The small molecule below binds the protein below.
Small molecule (SMILES): CC(=O)N[C@H]1[C@H](O[C@H]2[C@H](O)[C@@H](NC(C)=O)CO[C@@H]2CO[C@@H]2O[C@@H](C)[C@@H](O)[C@@H](O)[C@@H]2O)O[C@H](CO)[C@@H](O)[C@@H]1O

Binding-site contacts:
Ligand atom O5 contacts residue ASN154 of chain 4.C at 2.4 Å (h-bond).
Ligand atom C2 contacts residue ASN154 of chain 4.C at 2.4 Å.
Ligand atom C7 contacts residue ASN154 of chain 4.C at 3.4 Å.
Ligand atom O7 contacts residue ASN154 of chain 4.C at 3.2 Å (h-bond).
Ligand atom O7 contacts residue GLU155 of chain 4.C at 3.8 Å.
Ligand atom C5 contacts residue ASN154 of chain 4.C at 3.7 Å.
Ligand atom C1 contacts residue ASN154 of chain 4.C at 1.4 Å.
Ligand atom C4 contacts residue ASN154 of chain 4.C at 4.3 Å.
Ligand atom C5 contacts residue ASN154 of chain 4.C at 4.3 Å.
Ligand atom C8 contacts residue GLU155 of chain 4.C at 3.6 Å.
Ligand atom C7 contacts residue GLU155 of chain 4.C at 4.2 Å.
Ligand atom C6 contacts residue ASN154 of chain 4.C at 3.8 Å.
Ligand atom N2 contacts residue ASN154 of chain 4.C at 2.8 Å (h-bond).
Ligand atom C3 contacts residue ASN154 of chain 4.C at 3.8 Å.
Ligand atom C8 contacts residue ASN154 of chain 4.C at 3.6 Å.

Sequence of chain 4.C:
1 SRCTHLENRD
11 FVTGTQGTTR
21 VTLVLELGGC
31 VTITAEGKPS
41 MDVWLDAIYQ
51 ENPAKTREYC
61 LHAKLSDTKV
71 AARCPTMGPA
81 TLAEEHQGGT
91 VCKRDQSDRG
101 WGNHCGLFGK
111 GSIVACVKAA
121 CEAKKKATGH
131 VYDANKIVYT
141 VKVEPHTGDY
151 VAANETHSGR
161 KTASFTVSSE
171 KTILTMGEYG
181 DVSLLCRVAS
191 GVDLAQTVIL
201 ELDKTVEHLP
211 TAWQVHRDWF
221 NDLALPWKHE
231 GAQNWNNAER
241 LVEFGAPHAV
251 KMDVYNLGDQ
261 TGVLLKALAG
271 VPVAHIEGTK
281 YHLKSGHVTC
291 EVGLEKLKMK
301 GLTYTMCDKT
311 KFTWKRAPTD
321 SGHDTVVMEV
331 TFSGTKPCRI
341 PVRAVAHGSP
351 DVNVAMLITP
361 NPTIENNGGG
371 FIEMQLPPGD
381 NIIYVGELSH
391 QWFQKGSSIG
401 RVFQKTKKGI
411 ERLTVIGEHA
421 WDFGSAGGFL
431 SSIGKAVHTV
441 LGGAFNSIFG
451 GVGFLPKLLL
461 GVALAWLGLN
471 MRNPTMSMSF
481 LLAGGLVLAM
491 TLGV